This protein binds this small molecule.
Small molecule (SMILES): Nc1nc[nH]n1

Sequence of chain 12.A:
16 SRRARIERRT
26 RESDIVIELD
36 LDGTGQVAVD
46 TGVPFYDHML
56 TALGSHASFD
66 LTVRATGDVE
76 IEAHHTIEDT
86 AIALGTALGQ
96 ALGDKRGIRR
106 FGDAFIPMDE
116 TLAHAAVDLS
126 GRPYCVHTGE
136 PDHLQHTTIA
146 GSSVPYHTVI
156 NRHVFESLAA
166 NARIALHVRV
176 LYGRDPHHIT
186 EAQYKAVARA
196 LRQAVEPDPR

Sequence of chain 8.A:
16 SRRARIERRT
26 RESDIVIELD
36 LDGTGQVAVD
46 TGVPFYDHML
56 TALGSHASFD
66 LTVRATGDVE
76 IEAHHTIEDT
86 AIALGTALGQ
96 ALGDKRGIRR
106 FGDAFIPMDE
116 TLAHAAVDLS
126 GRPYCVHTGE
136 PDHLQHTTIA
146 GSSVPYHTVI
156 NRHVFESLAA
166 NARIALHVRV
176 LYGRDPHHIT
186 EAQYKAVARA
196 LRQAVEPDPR

Sequence of chain 20.A:
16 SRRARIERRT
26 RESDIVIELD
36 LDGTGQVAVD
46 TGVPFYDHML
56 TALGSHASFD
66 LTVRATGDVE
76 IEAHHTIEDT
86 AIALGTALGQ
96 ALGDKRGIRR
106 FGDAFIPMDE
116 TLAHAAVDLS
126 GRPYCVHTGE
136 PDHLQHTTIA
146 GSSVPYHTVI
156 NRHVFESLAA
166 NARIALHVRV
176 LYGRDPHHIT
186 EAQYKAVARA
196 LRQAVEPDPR

Binding-site contacts:
Ligand atom C5 contacts residue HIS79 of chain 20.A at 3.2 Å.
Ligand atom N2 contacts residue MN1 of chain 20.C at 4.4 Å.
Ligand atom N2 contacts residue MN1 of chain 12.D at 3.1 Å.
Ligand atom C3 contacts residue GLU83 of chain 20.A at 3.6 Å.
Ligand atom C3 contacts residue HIS183 of chain 12.A at 4.3 Å.
Ligand atom N1 contacts residue HIS182 of chain 12.A at 3.1 Å (h-bond).
Ligand atom N4 contacts residue MN1 of chain 12.D at 4.4 Å.
Ligand atom N1 contacts residue GLU186 of chain 12.A at 3.1 Å (salt-bridge).
Ligand atom N2 contacts residue GLU186 of chain 12.A at 3.9 Å.
Ligand atom C5 contacts residue HIS80 of chain 20.A at 3.7 Å.
Ligand atom N1 contacts residue MN1 of chain 12.D at 2.2 Å.
Ligand atom N3A contacts residue MET113 of chain 12.A at 3.8 Å.
Ligand atom N4 contacts residue HIS80 of chain 20.A at 4.4 Å.
Ligand atom C3 contacts residue ARG127 of chain 8.A at 4.2 Å.
Ligand atom N3A contacts residue ARG127 of chain 8.A at 3.2 Å (salt-bridge).
Ligand atom C3 contacts residue MN1 of chain 12.D at 4.2 Å.
Ligand atom N4 contacts residue HIS183 of chain 12.A at 3.2 Å (h-bond).
Ligand atom N1 contacts residue HIS80 of chain 20.A at 2.9 Å (h-bond).
Ligand atom N1 contacts residue HIS79 of chain 20.A at 4.4 Å.
Ligand atom C3 contacts residue HIS80 of chain 20.A at 4.3 Å.
Ligand atom N1 contacts residue MN1 of chain 20.C at 4.3 Å.
Ligand atom C5 contacts residue MET113 of chain 12.A at 3.6 Å (hydrophobic).
Ligand atom N2 contacts residue MET113 of chain 12.A at 3.3 Å.
Ligand atom N4 contacts residue MET113 of chain 12.A at 3.5 Å.
Ligand atom C5 contacts residue HIS183 of chain 12.A at 3.6 Å.
Ligand atom N1 contacts residue HIS53 of chain 12.A at 4.4 Å.
Ligand atom N3A contacts residue MN1 of chain 20.C at 3.6 Å.
Ligand atom N4 contacts residue HIS79 of chain 20.A at 3.2 Å (h-bond).
Ligand atom C3 contacts residue MN1 of chain 20.C at 3.3 Å.
Ligand atom C5 contacts residue HIS182 of chain 12.A at 3.3 Å.
Ligand atom C5 contacts residue GLU83 of chain 20.A at 4.0 Å.
Ligand atom N2 contacts residue HIS80 of chain 20.A at 3.5 Å (h-bond).
Ligand atom N4 contacts residue GLU83 of chain 20.A at 3.1 Å (salt-bridge).
Ligand atom N1 contacts residue MET113 of chain 12.A at 3.5 Å.
Ligand atom C5 contacts residue MN1 of chain 12.D at 3.3 Å.
Ligand atom N4 contacts residue MN1 of chain 20.C at 2.2 Å.
Ligand atom C5 contacts residue GLU186 of chain 12.A at 3.9 Å.
Ligand atom C5 contacts residue MN1 of chain 20.C at 3.2 Å.
Ligand atom C3 contacts residue MET113 of chain 12.A at 3.2 Å (hydrophobic).
Ligand atom N3A contacts residue GLU83 of chain 20.A at 3.6 Å (salt-bridge).